Binding-site contacts:
Ligand atom S4 contacts residue ASN84 of chain 1.A at 3.6 Å (h-bond).
Ligand atom O5 contacts residue HIB1 of chain 1.D at 3.9 Å.
Ligand atom C2 contacts residue DAG1 of chain 1.B at 3.6 Å.
Ligand atom O3 contacts residue GLY85 of chain 1.A at 3.2 Å (h-bond).
Ligand atom O3 contacts residue ASN84 of chain 1.A at 4.5 Å.
Ligand atom O1 contacts residue DAG1 of chain 1.B at 1.3 Å (h-bond).
Ligand atom C3 contacts residue HIB1 of chain 1.D at 4.1 Å.
Ligand atom O3 contacts residue PHE86 of chain 1.A at 3.8 Å.
Ligand atom C3 contacts residue PHE86 of chain 1.A at 4.5 Å (hydrophobic).
Ligand atom S4 contacts residue HIB1 of chain 1.D at 2.0 Å.
Ligand atom C4 contacts residue HIB1 of chain 1.D at 2.6 Å.
Ligand atom C5 contacts residue HIB1 of chain 1.D at 3.0 Å.
Ligand atom C1 contacts residue DAG1 of chain 1.B at 2.3 Å.
Ligand atom O5 contacts residue DAG1 of chain 1.B at 2.8 Å (h-bond).
Ligand atom C5 contacts residue DAG1 of chain 1.B at 4.1 Å.
Ligand atom C6 contacts residue HIB1 of chain 1.D at 2.3 Å.

Sequence of chain 1.A:
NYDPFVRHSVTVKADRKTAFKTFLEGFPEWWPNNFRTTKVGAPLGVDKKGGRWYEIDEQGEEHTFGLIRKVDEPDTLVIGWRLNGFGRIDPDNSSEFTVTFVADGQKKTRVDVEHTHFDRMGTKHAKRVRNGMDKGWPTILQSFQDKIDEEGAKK

The small molecule below binds the protein below.
Small molecule (SMILES): C[C@H]1O[C@@H](O)C[C@H](O)[C@@H]1S